Binding-site contacts:
Ligand atom O21 contacts residue HIS217 of chain 1.G at 3.3 Å.
Ligand atom C3 contacts residue PHE105 of chain 1.G at 3.5 Å (hydrophobic).
Ligand atom C41 contacts residue ASN222 of chain 1.G at 3.6 Å.
Ligand atom O2G contacts residue LYS77 of chain 1.G at 3.2 Å.
Ligand atom O4 contacts residue HIS217 of chain 1.G at 3.5 Å (h-bond).
Ligand atom C41 contacts residue TYR220 of chain 1.G at 3.4 Å (hydrophobic).
Ligand atom C61 contacts residue TYR220 of chain 1.G at 3.4 Å (hydrophobic).
Ligand atom O4P contacts residue TYR151 of chain 1.G at 3.0 Å (h-bond).
Ligand atom C2G contacts residue LYS77 of chain 1.G at 3.6 Å.
Ligand atom O3 contacts residue TYR151 of chain 1.G at 3.8 Å.
Ligand atom O3 contacts residue GLN107 of chain 1.G at 2.9 Å (h-bond).
Ligand atom O3P contacts residue TYR151 of chain 1.G at 3.5 Å (h-bond).
Ligand atom O4 contacts residue TYR220 of chain 1.G at 3.4 Å.
Ligand atom O2P contacts residue TYR220 of chain 1.G at 3.1 Å (h-bond).
Ligand atom C4 contacts residue HIS217 of chain 1.G at 3.8 Å.
Ligand atom C2 contacts residue GLN107 of chain 1.G at 3.7 Å.
Ligand atom O21 contacts residue TYR191 of chain 1.G at 3.3 Å (h-bond).
Ligand atom O3G contacts residue TRP104 of chain 1.G at 3.0 Å.
Ligand atom C5 contacts residue TYR151 of chain 1.G at 3.7 Å (hydrophobic).
Ligand atom C1G contacts residue HIS75 of chain 1.G at 3.7 Å.
Ligand atom N11 contacts residue TYR220 of chain 1.G at 3.6 Å.
Ligand atom N31 contacts residue ASN222 of chain 1.G at 2.8 Å (h-bond).
Ligand atom C21 contacts residue ASN222 of chain 1.G at 3.6 Å.
Ligand atom C2 contacts residue HIS217 of chain 1.G at 3.7 Å.
Ligand atom C5A contacts residue TYR220 of chain 1.G at 3.4 Å (hydrophobic).
Ligand atom C1 contacts residue HIS217 of chain 1.G at 3.5 Å.
Ligand atom N31 contacts residue TYR220 of chain 1.G at 3.6 Å.
Ligand atom O41 contacts residue TYR220 of chain 1.G at 3.7 Å.
Ligand atom C21 contacts residue TYR220 of chain 1.G at 3.7 Å (hydrophobic).
Ligand atom O4P contacts residue HIS75 of chain 1.G at 3.1 Å (h-bond).
Ligand atom C51 contacts residue TYR220 of chain 1.G at 3.3 Å (hydrophobic).
Ligand atom N31 contacts residue TYR191 of chain 1.G at 3.6 Å (h-bond).
Ligand atom O3 contacts residue PHE105 of chain 1.G at 3.4 Å.
Ligand atom P2 contacts residue TYR151 of chain 1.G at 3.5 Å.
Ligand atom O3P contacts residue HIS75 of chain 1.G at 3.5 Å (h-bond).
Ligand atom P2 contacts residue HIS75 of chain 1.G at 3.6 Å.
Ligand atom O41 contacts residue ASN222 of chain 1.G at 3.6 Å (h-bond).
Ligand atom O5G contacts residue HIS75 of chain 1.G at 3.3 Å.
Ligand atom O3P contacts residue ASN12 of chain 1.G at 2.8 Å (h-bond).
Ligand atom O21 contacts residue ASN222 of chain 1.G at 2.7 Å (h-bond).

Sequence of chain 1.G:
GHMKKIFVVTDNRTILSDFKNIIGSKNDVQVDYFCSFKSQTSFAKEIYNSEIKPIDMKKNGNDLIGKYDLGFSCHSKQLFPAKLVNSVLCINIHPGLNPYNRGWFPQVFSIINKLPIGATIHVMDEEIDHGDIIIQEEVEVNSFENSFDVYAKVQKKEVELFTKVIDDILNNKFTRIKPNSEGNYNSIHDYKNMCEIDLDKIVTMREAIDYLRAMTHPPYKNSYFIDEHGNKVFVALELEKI

The protein below binds the small molecule below.
Small molecule (SMILES): Cc1cn([C@H]2C[C@H](O)[C@@H](COP(=O)(O)OP(=O)(O)O[C@H]3O[C@H](C)[C@@H](N)[C@H](O)[C@H]3O)O2)c(=O)[nH]c1=O